Binding-site contacts:
Ligand atom C10 contacts residue THR184 of chain 1.A at 3.7 Å.
Ligand atom O contacts residue THR52 of chain 1.A at 3.5 Å (h-bond).
Ligand atom N contacts residue ASP185 of chain 1.A at 2.7 Å (salt-bridge).
Ligand atom N1 contacts residue GLU122 of chain 1.A at 2.8 Å (salt-bridge).
Ligand atom BR contacts residue LEU75 of chain 1.A at 3.5 Å.
Ligand atom C7 contacts residue ASP185 of chain 1.A at 3.4 Å.
Ligand atom S contacts residue THR52 of chain 1.A at 3.3 Å.
Ligand atom C contacts residue GLY53 of chain 1.A at 3.7 Å.
Ligand atom O1 contacts residue LEU174 of chain 1.A at 3.4 Å.
Ligand atom O contacts residue GLY51 of chain 1.A at 3.0 Å.
Ligand atom BR contacts residue GLY56 of chain 1.A at 3.2 Å.
Ligand atom C16 contacts residue GLU122 of chain 1.A at 3.5 Å.
Ligand atom C2 contacts residue ASP185 of chain 1.A at 3.5 Å.
Ligand atom C16 contacts residue THR184 of chain 1.A at 3.5 Å.
Ligand atom N contacts residue ASN172 of chain 1.A at 3.6 Å.
Ligand atom N1 contacts residue LEU174 of chain 1.A at 3.7 Å.
Ligand atom C5 contacts residue ASP185 of chain 1.A at 3.2 Å.
Ligand atom O1 contacts residue VAL124 of chain 1.A at 3.1 Å (h-bond).
Ligand atom C7 contacts residue GLU171 of chain 1.A at 3.2 Å.
Ligand atom O1 contacts residue ALA71 of chain 1.A at 3.4 Å.
Ligand atom C12 contacts residue LEU174 of chain 1.A at 3.3 Å (hydrophobic).
Ligand atom N2 contacts residue THR184 of chain 1.A at 2.8 Å (h-bond).
Ligand atom BR contacts residue ARG57 of chain 1.A at 3.7 Å.
Ligand atom S contacts residue GLY53 of chain 1.A at 3.5 Å (h-bond).
Ligand atom C6 contacts residue ASP185 of chain 1.A at 3.2 Å.
Ligand atom S contacts residue VAL58 of chain 1.A at 3.7 Å.
Ligand atom C7 contacts residue GLU128 of chain 1.A at 3.4 Å.
Ligand atom C1 contacts residue LYS73 of chain 1.A at 3.6 Å.
Ligand atom N1 contacts residue ALA71 of chain 1.A at 3.3 Å.
Ligand atom C15 contacts residue LEU174 of chain 1.A at 3.2 Å (hydrophobic).
Ligand atom C13 contacts residue LEU174 of chain 1.A at 3.7 Å (hydrophobic).
Ligand atom C contacts residue LYS73 of chain 1.A at 3.7 Å.
Ligand atom C13 contacts residue PHE328 of chain 1.A at 3.7 Å (hydrophobic).
Ligand atom N contacts residue GLU171 of chain 1.A at 2.8 Å (salt-bridge).
Ligand atom S contacts residue ARG57 of chain 1.A at 3.7 Å.
Ligand atom C3 contacts residue VAL58 of chain 1.A at 3.7 Å (hydrophobic).
Ligand atom O contacts residue VAL58 of chain 1.A at 3.4 Å.
Ligand atom C15 contacts residue ALA71 of chain 1.A at 3.3 Å (hydrophobic).
Ligand atom C4 contacts residue VAL58 of chain 1.A at 3.5 Å (hydrophobic).
Ligand atom O1 contacts residue TYR123 of chain 1.A at 3.5 Å.

This protein binds this small molecule.
Small molecule (SMILES): O=C(c1ccc(Br)s1)[C@H]1CNC[C@@H]1c1ccc2c(=O)[nH]cnc2c1

Sequence of chain 1.A:
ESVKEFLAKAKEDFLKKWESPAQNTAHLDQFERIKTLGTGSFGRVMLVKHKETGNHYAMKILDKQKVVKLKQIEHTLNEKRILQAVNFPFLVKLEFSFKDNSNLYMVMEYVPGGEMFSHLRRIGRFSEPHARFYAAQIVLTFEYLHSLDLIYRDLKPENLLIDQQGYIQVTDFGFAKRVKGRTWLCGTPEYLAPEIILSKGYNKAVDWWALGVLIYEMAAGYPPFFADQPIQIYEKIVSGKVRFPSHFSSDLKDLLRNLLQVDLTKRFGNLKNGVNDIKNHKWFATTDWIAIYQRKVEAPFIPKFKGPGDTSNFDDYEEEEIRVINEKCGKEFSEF